Sequence of chain 6.NA:
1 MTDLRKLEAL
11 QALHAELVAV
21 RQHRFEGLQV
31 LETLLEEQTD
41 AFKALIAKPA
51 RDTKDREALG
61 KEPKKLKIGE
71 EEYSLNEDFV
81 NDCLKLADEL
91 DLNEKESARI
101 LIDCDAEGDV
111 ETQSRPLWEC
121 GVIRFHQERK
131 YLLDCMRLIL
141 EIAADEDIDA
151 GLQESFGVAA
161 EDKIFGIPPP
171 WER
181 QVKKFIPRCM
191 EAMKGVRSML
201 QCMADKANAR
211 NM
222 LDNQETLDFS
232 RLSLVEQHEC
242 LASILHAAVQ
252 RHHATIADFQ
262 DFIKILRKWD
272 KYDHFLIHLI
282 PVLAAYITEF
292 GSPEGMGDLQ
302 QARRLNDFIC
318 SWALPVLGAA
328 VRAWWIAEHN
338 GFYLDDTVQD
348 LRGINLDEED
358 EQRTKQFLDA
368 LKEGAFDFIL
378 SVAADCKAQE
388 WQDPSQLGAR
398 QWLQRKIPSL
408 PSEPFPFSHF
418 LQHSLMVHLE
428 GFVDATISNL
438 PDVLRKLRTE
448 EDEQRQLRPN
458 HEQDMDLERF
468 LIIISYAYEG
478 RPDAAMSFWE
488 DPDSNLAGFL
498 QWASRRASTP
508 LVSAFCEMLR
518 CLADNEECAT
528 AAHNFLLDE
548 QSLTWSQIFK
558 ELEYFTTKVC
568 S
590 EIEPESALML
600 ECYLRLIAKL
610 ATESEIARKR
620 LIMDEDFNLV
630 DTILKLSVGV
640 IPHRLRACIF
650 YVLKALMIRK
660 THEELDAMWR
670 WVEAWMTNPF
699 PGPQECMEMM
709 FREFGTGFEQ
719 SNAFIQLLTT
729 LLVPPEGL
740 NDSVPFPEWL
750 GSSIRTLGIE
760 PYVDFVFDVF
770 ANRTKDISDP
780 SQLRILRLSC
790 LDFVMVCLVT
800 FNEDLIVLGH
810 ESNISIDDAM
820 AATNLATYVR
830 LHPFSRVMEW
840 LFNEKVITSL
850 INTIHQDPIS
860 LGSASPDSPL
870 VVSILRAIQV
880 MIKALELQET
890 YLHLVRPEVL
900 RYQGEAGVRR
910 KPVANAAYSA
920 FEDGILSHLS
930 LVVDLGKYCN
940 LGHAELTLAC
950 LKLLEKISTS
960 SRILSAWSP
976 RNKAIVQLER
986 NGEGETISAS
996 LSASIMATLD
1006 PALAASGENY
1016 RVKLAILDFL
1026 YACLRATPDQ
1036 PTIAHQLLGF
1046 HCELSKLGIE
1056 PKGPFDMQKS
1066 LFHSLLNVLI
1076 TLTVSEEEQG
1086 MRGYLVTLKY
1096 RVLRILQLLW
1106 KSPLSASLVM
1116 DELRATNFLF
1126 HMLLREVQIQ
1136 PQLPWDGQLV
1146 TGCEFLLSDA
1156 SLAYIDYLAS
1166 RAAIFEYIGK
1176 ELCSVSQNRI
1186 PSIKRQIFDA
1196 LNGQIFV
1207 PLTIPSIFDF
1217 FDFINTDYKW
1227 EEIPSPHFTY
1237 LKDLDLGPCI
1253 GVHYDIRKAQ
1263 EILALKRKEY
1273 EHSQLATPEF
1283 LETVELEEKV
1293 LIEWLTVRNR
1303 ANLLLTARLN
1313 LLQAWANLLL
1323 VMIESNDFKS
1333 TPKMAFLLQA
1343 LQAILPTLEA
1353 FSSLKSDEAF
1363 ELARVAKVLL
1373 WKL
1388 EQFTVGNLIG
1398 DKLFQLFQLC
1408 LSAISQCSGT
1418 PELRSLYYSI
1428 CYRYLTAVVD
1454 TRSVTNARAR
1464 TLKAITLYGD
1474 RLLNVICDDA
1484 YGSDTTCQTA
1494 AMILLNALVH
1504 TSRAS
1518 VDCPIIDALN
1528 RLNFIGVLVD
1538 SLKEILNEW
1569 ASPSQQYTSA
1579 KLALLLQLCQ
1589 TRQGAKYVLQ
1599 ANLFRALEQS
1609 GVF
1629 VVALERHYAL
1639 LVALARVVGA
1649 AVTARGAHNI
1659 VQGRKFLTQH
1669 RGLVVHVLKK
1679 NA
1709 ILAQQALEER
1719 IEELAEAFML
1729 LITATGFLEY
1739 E

The small molecule below binds the protein below.
Small molecule (SMILES): N[C@@H](Cc1ccccc1)C(=O)NCC=O

Binding-site contacts:
Ligand atom CE1 contacts residue PHE496 of chain 6.NA at 3.6 Å (hydrophobic).
Ligand atom CA contacts residue ARG442 of chain 6.NA at 3.6 Å.
Ligand atom CB contacts residue GLY495 of chain 6.NA at 3.9 Å.
Ligand atom CD1 contacts residue ASN492 of chain 6.NA at 3.9 Å.
Ligand atom N contacts residue SER491 of chain 6.NA at 4.1 Å.
Ligand atom CD1 contacts residue ILE434 of chain 6.NA at 4.1 Å (hydrophobic).
Ligand atom CE2 contacts residue ARG442 of chain 6.NA at 3.6 Å.
Ligand atom CG contacts residue ASN492 of chain 6.NA at 4.3 Å.
Ligand atom N contacts residue ASN492 of chain 6.NA at 3.3 Å (h-bond).
Ligand atom CE2 contacts residue PRO438 of chain 6.NA at 3.7 Å (hydrophobic).
Ligand atom O contacts residue ARG442 of chain 6.NA at 4.3 Å.
Ligand atom CG contacts residue PHE496 of chain 6.NA at 4.0 Å (hydrophobic).
Ligand atom CE1 contacts residue ILE434 of chain 6.NA at 3.9 Å (hydrophobic).
Ligand atom CD1 contacts residue PRO438 of chain 6.NA at 4.4 Å (hydrophobic).
Ligand atom CZ contacts residue PRO438 of chain 6.NA at 3.4 Å (hydrophobic).
Ligand atom C contacts residue ASN492 of chain 6.NA at 4.0 Å.
Ligand atom CB contacts residue ASN492 of chain 6.NA at 3.8 Å.
Ligand atom CA contacts residue ASN492 of chain 6.NA at 3.3 Å.
Ligand atom CD2 contacts residue PRO438 of chain 6.NA at 4.4 Å (hydrophobic).
Ligand atom N contacts residue ARG442 of chain 6.NA at 4.2 Å.
Ligand atom CD2 contacts residue ARG442 of chain 6.NA at 3.5 Å.
Ligand atom CZ contacts residue PHE496 of chain 6.NA at 3.9 Å (hydrophobic).
Ligand atom CG contacts residue GLY495 of chain 6.NA at 4.4 Å.
Ligand atom O contacts residue PRO438 of chain 6.NA at 4.0 Å.
Ligand atom CB contacts residue PHE496 of chain 6.NA at 3.9 Å (hydrophobic).
Ligand atom C contacts residue ARG442 of chain 6.NA at 4.4 Å.
Ligand atom O contacts residue ASN492 of chain 6.NA at 4.2 Å.
Ligand atom CE1 contacts residue PRO438 of chain 6.NA at 3.8 Å (hydrophobic).
Ligand atom CD1 contacts residue PHE496 of chain 6.NA at 3.7 Å (hydrophobic).